The protein below binds the small molecule below.
Small molecule (SMILES): CC(=O)N[C@@H]1[C@@H](O)[C@H](O)[C@@H](CO)O[C@H]1O

Sequence of chain 3.D:
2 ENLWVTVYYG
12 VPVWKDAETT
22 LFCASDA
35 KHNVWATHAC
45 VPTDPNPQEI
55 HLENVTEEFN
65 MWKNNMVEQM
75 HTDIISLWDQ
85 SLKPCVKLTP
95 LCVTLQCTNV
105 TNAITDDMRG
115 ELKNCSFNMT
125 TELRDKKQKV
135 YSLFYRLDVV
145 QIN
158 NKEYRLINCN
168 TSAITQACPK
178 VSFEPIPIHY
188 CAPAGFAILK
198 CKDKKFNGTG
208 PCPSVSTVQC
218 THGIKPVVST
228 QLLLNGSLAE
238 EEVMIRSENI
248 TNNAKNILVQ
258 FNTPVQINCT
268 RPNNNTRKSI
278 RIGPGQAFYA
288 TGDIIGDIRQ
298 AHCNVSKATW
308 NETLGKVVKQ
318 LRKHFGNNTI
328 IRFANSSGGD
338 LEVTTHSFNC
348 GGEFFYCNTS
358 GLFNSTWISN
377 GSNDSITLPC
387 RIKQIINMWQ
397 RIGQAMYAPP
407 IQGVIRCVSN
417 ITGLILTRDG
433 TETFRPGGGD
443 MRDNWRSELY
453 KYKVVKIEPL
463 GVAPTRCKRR

Binding-site contacts:
Ligand atom C1 contacts residue ASN122 of chain 3.D at 1.4 Å.
Ligand atom C8 contacts residue SER120 of chain 3.D at 3.4 Å.
Ligand atom C5 contacts residue ASN122 of chain 3.D at 3.6 Å.
Ligand atom C8 contacts residue ASN122 of chain 3.D at 4.2 Å.
Ligand atom C8 contacts residue GLN100 of chain 3.D at 3.7 Å.
Ligand atom C4 contacts residue ASN122 of chain 3.D at 4.2 Å.
Ligand atom O7 contacts residue GLN100 of chain 3.D at 3.5 Å.
Ligand atom C3 contacts residue ASN122 of chain 3.D at 3.8 Å.
Ligand atom C7 contacts residue GLN100 of chain 3.D at 4.0 Å.
Ligand atom O7 contacts residue ASN122 of chain 3.D at 4.3 Å.
Ligand atom N2 contacts residue ASN122 of chain 3.D at 2.9 Å (h-bond).
Ligand atom C2 contacts residue ASN122 of chain 3.D at 2.5 Å.
Ligand atom O5 contacts residue ASN122 of chain 3.D at 2.3 Å (h-bond).
Ligand atom C7 contacts residue ASN122 of chain 3.D at 3.8 Å.
Ligand atom C8 contacts residue PHE121 of chain 3.D at 3.6 Å (hydrophobic).